This protein binds this small molecule.
Small molecule (SMILES): CC[C@H](C)[C@H](NC(=O)[C@H](CCCCN)NC(=O)[C@@H](NC(=O)[C@@H](N)C(C)C)[C@@H](C)CC)C(=O)N[C@@H](CCC(=O)O)C(=O)O

Sequence of chain 1.B:
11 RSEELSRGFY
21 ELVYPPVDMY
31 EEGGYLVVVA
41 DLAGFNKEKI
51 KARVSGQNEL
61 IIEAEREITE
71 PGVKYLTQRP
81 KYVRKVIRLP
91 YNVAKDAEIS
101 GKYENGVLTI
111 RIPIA

Binding-site contacts:
Ligand atom CA contacts residue GLY101 of chain 1.B at 3.4 Å.
Ligand atom C contacts residue GLY101 of chain 1.B at 4.3 Å.
Ligand atom N contacts residue ARG53 of chain 1.B at 4.3 Å.
Ligand atom CB contacts residue ARG53 of chain 1.B at 3.6 Å.
Ligand atom CG2 contacts residue ILE99 of chain 1.B at 4.0 Å (hydrophobic).
Ligand atom CG1 contacts residue ILE50 of chain 1.B at 4.1 Å (hydrophobic).
Ligand atom CG2 contacts residue ARG53 of chain 1.B at 3.9 Å.
Ligand atom OXT contacts residue LYS47 of chain 1.B at 3.0 Å (salt-bridge).
Ligand atom CD1 contacts residue VAL54 of chain 1.B at 4.2 Å (hydrophobic).
Ligand atom CA contacts residue GLY101 of chain 1.B at 3.5 Å.
Ligand atom C contacts residue LYS47 of chain 1.B at 3.5 Å.
Ligand atom CB contacts residue GLY101 of chain 1.B at 3.5 Å.
Ligand atom O contacts residue LYS102 of chain 1.B at 3.5 Å.
Ligand atom CD1 contacts residue ILE50 of chain 1.B at 3.2 Å (hydrophobic).
Ligand atom CA contacts residue ALA52 of chain 1.B at 3.7 Å (hydrophobic).
Ligand atom N contacts residue ALA52 of chain 1.B at 3.9 Å.
Ligand atom CG2 contacts residue GLY101 of chain 1.B at 4.2 Å.
Ligand atom CD1 contacts residue ARG53 of chain 1.B at 3.8 Å.
Ligand atom CD1 contacts residue ILE110 of chain 1.B at 4.3 Å (hydrophobic).
Ligand atom O contacts residue LYS47 of chain 1.B at 3.8 Å.
Ligand atom CG1 contacts residue ILE99 of chain 1.B at 4.2 Å (hydrophobic).
Ligand atom O contacts residue LYS47 of chain 1.B at 3.3 Å.
Ligand atom N contacts residue GLY101 of chain 1.B at 2.5 Å (h-bond).
Ligand atom CG1 contacts residue ALA52 of chain 1.B at 3.6 Å (hydrophobic).
Ligand atom O contacts residue ALA52 of chain 1.B at 3.9 Å.
Ligand atom CG2 contacts residue TYR103 of chain 1.B at 3.7 Å (hydrophobic).
Ligand atom CD1 contacts residue ILE99 of chain 1.B at 3.7 Å (hydrophobic).
Ligand atom O contacts residue GLY101 of chain 1.B at 3.4 Å (h-bond).
Ligand atom N contacts residue ALA52 of chain 1.B at 3.2 Å (h-bond).
Ligand atom CD1 contacts residue ALA52 of chain 1.B at 3.9 Å (hydrophobic).
Ligand atom O contacts residue TYR103 of chain 1.B at 3.3 Å (h-bond).
Ligand atom O contacts residue GLY101 of chain 1.B at 3.5 Å (h-bond).
Ligand atom CG1 contacts residue ARG53 of chain 1.B at 4.0 Å.
Ligand atom CG1 contacts residue LEU108 of chain 1.B at 4.1 Å (hydrophobic).
Ligand atom C contacts residue ALA52 of chain 1.B at 4.3 Å (hydrophobic).
Ligand atom CB contacts residue ALA52 of chain 1.B at 3.2 Å (hydrophobic).
Ligand atom C contacts residue GLY101 of chain 1.B at 4.0 Å.
Ligand atom CG2 contacts residue LYS47 of chain 1.B at 3.6 Å.
Ligand atom C contacts residue LYS47 of chain 1.B at 4.2 Å.
Ligand atom C contacts residue GLY101 of chain 1.B at 3.4 Å.